Binding-site contacts:
Ligand atom O5 contacts residue ASN154 of chain 60.A at 2.3 Å (h-bond).
Ligand atom C6 contacts residue HIS104 of chain 60.B at 3.5 Å.
Ligand atom O5 contacts residue HIS104 of chain 60.B at 3.1 Å.
Ligand atom C2 contacts residue ASN154 of chain 60.A at 2.4 Å.
Ligand atom C1 contacts residue ASN154 of chain 60.A at 1.4 Å.
Ligand atom C4 contacts residue ASN154 of chain 60.A at 4.2 Å.
Ligand atom C1 contacts residue HIS104 of chain 60.B at 3.7 Å.
Ligand atom C8 contacts residue ASN154 of chain 60.A at 3.7 Å.
Ligand atom O7 contacts residue ASN154 of chain 60.A at 3.4 Å (h-bond).
Ligand atom C6 contacts residue VAL250 of chain 60.B at 4.3 Å (hydrophobic).
Ligand atom C8 contacts residue HIS104 of chain 60.B at 4.5 Å.
Ligand atom C5 contacts residue HIS104 of chain 60.B at 3.2 Å.
Ligand atom C4 contacts residue HIS104 of chain 60.B at 4.5 Å.
Ligand atom C3 contacts residue ASN154 of chain 60.A at 3.8 Å.
Ligand atom C7 contacts residue ASN154 of chain 60.A at 3.4 Å.
Ligand atom N2 contacts residue ASN154 of chain 60.A at 2.9 Å (h-bond).
Ligand atom C5 contacts residue ASN154 of chain 60.A at 3.6 Å.

Sequence of chain 60.A:
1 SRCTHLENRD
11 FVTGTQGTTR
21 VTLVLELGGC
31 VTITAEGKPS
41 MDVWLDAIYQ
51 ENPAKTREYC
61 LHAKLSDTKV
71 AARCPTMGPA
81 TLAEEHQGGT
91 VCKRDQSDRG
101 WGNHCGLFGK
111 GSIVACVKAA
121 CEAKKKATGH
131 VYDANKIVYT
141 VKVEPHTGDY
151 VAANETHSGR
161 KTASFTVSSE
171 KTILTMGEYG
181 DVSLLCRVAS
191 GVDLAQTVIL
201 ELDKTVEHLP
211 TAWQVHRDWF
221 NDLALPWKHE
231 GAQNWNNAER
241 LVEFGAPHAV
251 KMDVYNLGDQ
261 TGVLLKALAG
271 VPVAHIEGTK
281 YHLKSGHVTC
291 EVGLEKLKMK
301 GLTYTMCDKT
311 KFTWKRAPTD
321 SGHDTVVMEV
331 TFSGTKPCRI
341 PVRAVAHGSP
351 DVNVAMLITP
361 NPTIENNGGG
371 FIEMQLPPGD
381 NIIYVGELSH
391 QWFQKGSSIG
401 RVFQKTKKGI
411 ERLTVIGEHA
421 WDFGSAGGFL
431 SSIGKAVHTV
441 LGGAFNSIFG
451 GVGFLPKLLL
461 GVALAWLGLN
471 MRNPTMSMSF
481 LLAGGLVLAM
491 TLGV

Sequence of chain 60.B:
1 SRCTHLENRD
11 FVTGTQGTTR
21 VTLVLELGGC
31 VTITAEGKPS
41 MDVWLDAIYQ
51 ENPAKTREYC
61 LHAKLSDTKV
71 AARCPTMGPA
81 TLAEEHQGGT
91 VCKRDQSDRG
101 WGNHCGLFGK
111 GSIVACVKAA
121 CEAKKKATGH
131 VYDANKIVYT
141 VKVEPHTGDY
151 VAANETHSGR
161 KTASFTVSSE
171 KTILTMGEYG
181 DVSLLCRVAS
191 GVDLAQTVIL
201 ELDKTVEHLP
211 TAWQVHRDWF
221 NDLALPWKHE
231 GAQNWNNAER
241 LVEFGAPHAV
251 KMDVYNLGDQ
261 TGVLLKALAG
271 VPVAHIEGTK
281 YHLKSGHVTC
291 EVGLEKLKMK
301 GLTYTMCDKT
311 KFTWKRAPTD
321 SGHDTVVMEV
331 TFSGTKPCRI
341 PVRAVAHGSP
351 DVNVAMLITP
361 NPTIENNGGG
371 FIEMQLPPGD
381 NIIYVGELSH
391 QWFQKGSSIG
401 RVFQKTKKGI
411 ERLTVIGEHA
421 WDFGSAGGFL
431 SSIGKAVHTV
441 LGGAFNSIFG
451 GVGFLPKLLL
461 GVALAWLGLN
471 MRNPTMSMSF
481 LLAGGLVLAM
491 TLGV

The protein below binds the small molecule below.
Small molecule (SMILES): CC(=O)N[C@H]1[C@H](O[C@H]2[C@H](O)[C@@H](NC(C)=O)CO[C@@H]2CO[C@@H]2O[C@@H](C)[C@@H](O)[C@@H](O)[C@@H]2O)O[C@H](CO)[C@@H](O)[C@@H]1O